Sequence of chain 1.B:
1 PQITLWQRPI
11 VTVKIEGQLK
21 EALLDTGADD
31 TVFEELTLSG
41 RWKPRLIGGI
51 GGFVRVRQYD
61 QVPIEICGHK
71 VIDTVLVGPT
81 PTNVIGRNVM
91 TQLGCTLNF

Sequence of chain 1.A:
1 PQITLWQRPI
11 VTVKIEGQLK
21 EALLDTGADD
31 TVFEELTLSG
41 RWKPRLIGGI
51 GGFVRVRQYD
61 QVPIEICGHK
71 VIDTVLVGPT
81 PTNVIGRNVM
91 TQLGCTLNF

Binding-site contacts:
Ligand atom C19 contacts residue ASP25 of chain 1.A at 3.8 Å.
Ligand atom O23 contacts residue ALA28 of chain 1.B at 3.7 Å.
Ligand atom C15 contacts residue GLY27 of chain 1.A at 3.5 Å.
Ligand atom C31 contacts residue GLY48 of chain 1.B at 3.6 Å.
Ligand atom O26 contacts residue ASP29 of chain 1.B at 3.3 Å (salt-bridge).
Ligand atom C27 contacts residue ASP30 of chain 1.B at 3.8 Å.
Ligand atom C34 contacts residue THR82 of chain 1.A at 3.3 Å.
Ligand atom O9 contacts residue ILE50 of chain 1.B at 3.3 Å.
Ligand atom C13 contacts residue GLY27 of chain 1.A at 3.7 Å.
Ligand atom C37 contacts residue ILE50 of chain 1.B at 3.8 Å (hydrophobic).
Ligand atom C3 contacts residue VAL32 of chain 1.A at 3.7 Å (hydrophobic).
Ligand atom O26 contacts residue ASP30 of chain 1.B at 3.5 Å (salt-bridge).
Ligand atom O10 contacts residue GLY49 of chain 1.A at 2.9 Å.
Ligand atom C27 contacts residue ASP29 of chain 1.B at 3.8 Å.
Ligand atom O18 contacts residue ASP25 of chain 1.A at 2.5 Å (salt-bridge).
Ligand atom C16 contacts residue ASP25 of chain 1.A at 3.3 Å.
Ligand atom C16 contacts residue GLY27 of chain 1.A at 3.8 Å.
Ligand atom O18 contacts residue ASP25 of chain 1.B at 2.9 Å (salt-bridge).
Ligand atom C30 contacts residue GLY48 of chain 1.B at 3.2 Å.
Ligand atom N1 contacts residue ASP30 of chain 1.A at 2.8 Å (salt-bridge).
Ligand atom O26 contacts residue ALA28 of chain 1.B at 3.7 Å.
Ligand atom C33 contacts residue GLY27 of chain 1.B at 3.8 Å.
Ligand atom C15 contacts residue LEU23 of chain 1.B at 3.5 Å (hydrophobic).
Ligand atom C3 contacts residue ASP30 of chain 1.A at 3.6 Å.
Ligand atom C35 contacts residue THR82 of chain 1.A at 3.7 Å.
Ligand atom C12 contacts residue GLY27 of chain 1.A at 3.4 Å.
Ligand atom C6 contacts residue GLY48 of chain 1.A at 3.6 Å.
Ligand atom C3 contacts residue ALA28 of chain 1.A at 3.3 Å (hydrophobic).
Ligand atom C36 contacts residue GLY49 of chain 1.B at 3.5 Å.
Ligand atom C29 contacts residue GLY27 of chain 1.B at 3.8 Å.
Ligand atom N20 contacts residue GLY27 of chain 1.B at 3.3 Å (h-bond).
Ligand atom C17 contacts residue ASP25 of chain 1.B at 3.5 Å.
Ligand atom C32 contacts residue ASP25 of chain 1.A at 3.2 Å.
Ligand atom O22 contacts residue ILE50 of chain 1.A at 3.8 Å.
Ligand atom C17 contacts residue ASP25 of chain 1.A at 3.3 Å.
Ligand atom C36 contacts residue PRO81 of chain 1.A at 3.8 Å (hydrophobic).
Ligand atom O28 contacts residue ASP29 of chain 1.B at 3.1 Å (salt-bridge).
Ligand atom O18 contacts residue GLY27 of chain 1.B at 3.5 Å.
Ligand atom C36 contacts residue ILE50 of chain 1.B at 3.4 Å (hydrophobic).
Ligand atom C4 contacts residue ALA28 of chain 1.A at 3.5 Å (hydrophobic).

This small molecule binds to this protein.
Small molecule (SMILES): CC(C)CN(C[C@@H](O)[C@H](Cc1ccccc1)NC(=O)O[C@H]1CO[C@H]2OCC[C@H]21)S(=O)(=O)c1ccc(N)cc1